The small molecule below binds the protein below.
Small molecule (SMILES): CC(=O)N[C@H]1[C@H](O[C@H]2[C@H](O)[C@@H](NC(C)=O)CO[C@@H]2CO)O[C@H](CO)[C@@H](O[C@@H]2O[C@H](CO)[C@@H](O)[C@H](O)[C@@H]2O)[C@@H]1O

Sequence of chain 1.B:
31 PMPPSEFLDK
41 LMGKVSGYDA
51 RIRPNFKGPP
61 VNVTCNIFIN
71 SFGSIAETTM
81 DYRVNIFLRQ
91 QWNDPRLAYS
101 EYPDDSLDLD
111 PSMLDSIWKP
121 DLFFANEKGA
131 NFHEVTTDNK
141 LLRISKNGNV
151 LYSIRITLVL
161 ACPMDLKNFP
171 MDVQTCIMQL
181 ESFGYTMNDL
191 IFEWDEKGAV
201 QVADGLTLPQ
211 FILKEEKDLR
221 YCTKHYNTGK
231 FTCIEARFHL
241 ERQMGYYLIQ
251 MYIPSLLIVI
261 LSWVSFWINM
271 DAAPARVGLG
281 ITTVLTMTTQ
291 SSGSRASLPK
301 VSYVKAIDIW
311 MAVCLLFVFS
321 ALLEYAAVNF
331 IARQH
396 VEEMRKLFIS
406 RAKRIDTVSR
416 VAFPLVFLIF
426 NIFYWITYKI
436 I

Binding-site contacts:
Ligand atom C2 contacts residue PRO60 of chain 1.B at 4.2 Å (hydrophobic).
Ligand atom N2 contacts residue ASN62 of chain 1.B at 2.9 Å (h-bond).
Ligand atom N2 contacts residue PRO60 of chain 1.B at 3.4 Å (h-bond).
Ligand atom C7 contacts residue ASN62 of chain 1.B at 3.2 Å.
Ligand atom C1 contacts residue ASN62 of chain 1.B at 1.4 Å.
Ligand atom O3 contacts residue PRO59 of chain 1.B at 3.9 Å.
Ligand atom O7 contacts residue ASN62 of chain 1.B at 3.2 Å (h-bond).
Ligand atom C1 contacts residue PRO60 of chain 1.B at 3.9 Å (hydrophobic).
Ligand atom C5 contacts residue ASN62 of chain 1.B at 3.7 Å.
Ligand atom O5 contacts residue ASN62 of chain 1.B at 2.4 Å (h-bond).
Ligand atom C7 contacts residue PRO59 of chain 1.B at 4.5 Å (hydrophobic).
Ligand atom C7 contacts residue PRO60 of chain 1.B at 3.9 Å (hydrophobic).
Ligand atom C2 contacts residue ASN62 of chain 1.B at 2.5 Å.
Ligand atom N2 contacts residue PRO59 of chain 1.B at 3.7 Å.
Ligand atom C3 contacts residue PRO59 of chain 1.B at 4.1 Å (hydrophobic).
Ligand atom C8 contacts residue ASN55 of chain 1.B at 3.4 Å.
Ligand atom C4 contacts residue ASN62 of chain 1.B at 4.2 Å.
Ligand atom C8 contacts residue ASN62 of chain 1.B at 4.4 Å.
Ligand atom C8 contacts residue PRO60 of chain 1.B at 3.8 Å (hydrophobic).
Ligand atom C8 contacts residue PRO59 of chain 1.B at 4.0 Å (hydrophobic).
Ligand atom C3 contacts residue ASN62 of chain 1.B at 3.8 Å.